This protein binds this small molecule.
Small molecule (SMILES): OC[C@H]1O[C@@H](O)[C@H](O)[C@@H](O)[C@H]1O

Binding-site contacts:
Ligand atom C5 contacts residue GLU246 of chain 2.A at 4.0 Å.
Ligand atom C6 contacts residue GLU246 of chain 2.A at 3.4 Å.
Ligand atom C5 contacts residue HIS176 of chain 2.A at 3.9 Å.
Ligand atom C6 contacts residue HIS176 of chain 2.A at 4.0 Å.
Ligand atom O6 contacts residue PHE179 of chain 2.A at 3.4 Å.
Ligand atom O5 contacts residue HIS176 of chain 2.A at 3.1 Å (h-bond).
Ligand atom O1 contacts residue HIS176 of chain 2.A at 3.9 Å.
Ligand atom C4 contacts residue GLU246 of chain 2.A at 3.4 Å.
Ligand atom C6 contacts residue THR188 of chain 2.A at 3.4 Å.
Ligand atom C4 contacts residue TRP243 of chain 2.A at 3.6 Å (hydrophobic).
Ligand atom C3 contacts residue TRP243 of chain 2.A at 3.6 Å (hydrophobic).
Ligand atom O6 contacts residue THR188 of chain 2.A at 2.7 Å (h-bond).
Ligand atom C6 contacts residue TRP243 of chain 2.A at 3.5 Å (hydrophobic).
Ligand atom O3 contacts residue TRP243 of chain 2.A at 4.2 Å.
Ligand atom C2 contacts residue HIS176 of chain 2.A at 4.0 Å.
Ligand atom C4 contacts residue HIS176 of chain 2.A at 4.1 Å.
Ligand atom C6 contacts residue PHE179 of chain 2.A at 4.2 Å (hydrophobic).
Ligand atom O4 contacts residue HIS176 of chain 2.A at 3.1 Å (h-bond).
Ligand atom O5 contacts residue PHE179 of chain 2.A at 4.3 Å.
Ligand atom O6 contacts residue TYR207 of chain 2.A at 4.3 Å.
Ligand atom O4 contacts residue GLU246 of chain 2.A at 2.7 Å (salt-bridge).
Ligand atom C5 contacts residue TRP243 of chain 2.A at 3.5 Å (hydrophobic).
Ligand atom C6 contacts residue TYR207 of chain 2.A at 3.7 Å (hydrophobic).
Ligand atom C1 contacts residue HIS176 of chain 2.A at 3.9 Å.
Ligand atom O6 contacts residue TRP243 of chain 2.A at 3.5 Å (h-bond).

Sequence of chain 2.A:
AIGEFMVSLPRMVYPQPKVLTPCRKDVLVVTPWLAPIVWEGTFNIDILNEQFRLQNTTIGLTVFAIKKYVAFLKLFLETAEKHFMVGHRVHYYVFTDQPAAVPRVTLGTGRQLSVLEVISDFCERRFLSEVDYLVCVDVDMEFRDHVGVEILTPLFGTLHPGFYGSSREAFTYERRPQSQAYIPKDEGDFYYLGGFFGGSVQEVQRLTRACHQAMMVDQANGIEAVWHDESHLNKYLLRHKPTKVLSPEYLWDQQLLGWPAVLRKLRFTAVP